Sequence of chain 1.C:
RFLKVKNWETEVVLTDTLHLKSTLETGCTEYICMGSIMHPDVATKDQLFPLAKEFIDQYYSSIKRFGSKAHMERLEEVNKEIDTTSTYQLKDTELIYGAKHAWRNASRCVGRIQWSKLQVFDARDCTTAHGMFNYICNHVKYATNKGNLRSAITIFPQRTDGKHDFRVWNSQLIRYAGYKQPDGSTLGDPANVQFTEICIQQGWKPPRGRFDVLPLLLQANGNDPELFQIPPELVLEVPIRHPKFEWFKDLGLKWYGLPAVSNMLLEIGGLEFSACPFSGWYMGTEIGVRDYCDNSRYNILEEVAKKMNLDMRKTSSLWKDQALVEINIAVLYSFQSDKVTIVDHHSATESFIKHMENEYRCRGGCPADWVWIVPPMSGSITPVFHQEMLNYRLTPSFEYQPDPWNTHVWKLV

Binding-site contacts:
Ligand atom N02 contacts residue HEM1 of chain 1.O at 3.3 Å.
Ligand atom N02 contacts residue TRP291 of chain 1.C at 2.7 Å (h-bond).
Ligand atom N02 contacts residue PRO269 of chain 1.C at 4.0 Å.
Ligand atom C03 contacts residue HEM1 of chain 1.O at 3.3 Å.
Ligand atom N01 contacts residue HEM1 of chain 1.O at 3.9 Å.
Ligand atom C02 contacts residue GLU296 of chain 1.C at 3.6 Å.
Ligand atom N02 contacts residue TYR292 of chain 1.C at 3.8 Å.
Ligand atom C13 contacts residue HEM1 of chain 1.O at 3.5 Å.
Ligand atom C05 contacts residue VAL271 of chain 1.C at 3.5 Å (hydrophobic).
Ligand atom C15 contacts residue VAL271 of chain 1.C at 3.9 Å (hydrophobic).
Ligand atom F18 contacts residue TYR410 of chain 1.C at 3.3 Å.
Ligand atom C02 contacts residue HEM1 of chain 1.O at 3.6 Å.
Ligand atom C08 contacts residue HEM1 of chain 1.O at 3.5 Å.
Ligand atom C15 contacts residue ASN273 of chain 1.C at 3.7 Å.
Ligand atom F17 contacts residue ASN273 of chain 1.C at 3.4 Å.
Ligand atom C02 contacts residue PRO269 of chain 1.C at 3.9 Å (hydrophobic).
Ligand atom C12 contacts residue HEM1 of chain 1.O at 3.6 Å.
Ligand atom C03 contacts residue PRO269 of chain 1.C at 3.9 Å (hydrophobic).
Ligand atom C14 contacts residue ASN273 of chain 1.C at 4.1 Å.
Ligand atom C07 contacts residue PHE288 of chain 1.C at 3.6 Å (hydrophobic).
Ligand atom C16 contacts residue VAL271 of chain 1.C at 3.5 Å (hydrophobic).
Ligand atom N01 contacts residue GLU296 of chain 1.C at 2.7 Å (salt-bridge).
Ligand atom C07 contacts residue HEM1 of chain 1.O at 3.5 Å.
Ligand atom C09 contacts residue VAL271 of chain 1.C at 3.5 Å (hydrophobic).
Ligand atom F18 contacts residue ASN273 of chain 1.C at 3.9 Å.
Ligand atom C15 contacts residue HEM1 of chain 1.O at 3.5 Å.
Ligand atom C09 contacts residue HEM1 of chain 1.O at 3.3 Å.
Ligand atom C16 contacts residue HEM1 of chain 1.O at 3.2 Å.
Ligand atom C04 contacts residue HEM1 of chain 1.O at 3.9 Å.
Ligand atom C06 contacts residue GLU296 of chain 1.C at 3.5 Å.
Ligand atom C03 contacts residue TRP291 of chain 1.C at 4.0 Å (hydrophobic).
Ligand atom C07 contacts residue GLY290 of chain 1.C at 3.7 Å.
Ligand atom C10 contacts residue HEM1 of chain 1.O at 3.0 Å.
Ligand atom N02 contacts residue GLU296 of chain 1.C at 2.8 Å (salt-bridge).
Ligand atom C15 contacts residue MET274 of chain 1.C at 4.0 Å (hydrophobic).
Ligand atom C07 contacts residue SER289 of chain 1.C at 4.0 Å.
Ligand atom C07 contacts residue PRO269 of chain 1.C at 3.9 Å (hydrophobic).
Ligand atom N11 contacts residue HEM1 of chain 1.O at 2.6 Å (h-bond).
Ligand atom C02 contacts residue TRP291 of chain 1.C at 3.8 Å (hydrophobic).
Ligand atom C08 contacts residue GLU296 of chain 1.C at 3.4 Å.

The protein below binds the small molecule below.
Small molecule (SMILES): Cc1cc(N)nc(CCCN2CCC(F)(F)CC2)c1